Sequence of chain 3.A:
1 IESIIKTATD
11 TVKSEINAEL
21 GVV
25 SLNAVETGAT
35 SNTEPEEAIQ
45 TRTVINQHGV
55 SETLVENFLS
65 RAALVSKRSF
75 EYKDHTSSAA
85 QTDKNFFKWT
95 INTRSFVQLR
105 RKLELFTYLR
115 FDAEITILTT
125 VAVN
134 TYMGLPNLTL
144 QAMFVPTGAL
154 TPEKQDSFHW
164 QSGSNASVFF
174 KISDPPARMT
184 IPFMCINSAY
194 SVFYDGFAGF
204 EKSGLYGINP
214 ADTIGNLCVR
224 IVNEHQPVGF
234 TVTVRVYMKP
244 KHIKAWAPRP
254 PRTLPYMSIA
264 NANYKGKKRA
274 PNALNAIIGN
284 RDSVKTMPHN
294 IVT

Binding-site contacts:
Ligand atom C4 contacts residue PRO274 of chain 3.A at 3.8 Å (hydrophobic).
Ligand atom C10 contacts residue PRO231 of chain 3.B at 3.5 Å (hydrophobic).
Ligand atom N5 contacts residue PRO231 of chain 3.B at 2.6 Å (h-bond).
Ligand atom C3 contacts residue ARG104 of chain 3.B at 3.8 Å.
Ligand atom C8 contacts residue ASN180 of chain 3.B at 3.0 Å.
Ligand atom O1B contacts residue ASP91 of chain 3.B at 3.8 Å.
Ligand atom C11 contacts residue ILE233 of chain 3.B at 3.5 Å (hydrophobic).
Ligand atom C4 contacts residue ASP91 of chain 3.B at 3.4 Å.
Ligand atom O10 contacts residue ASN275 of chain 3.A at 2.7 Å (h-bond).
Ligand atom C4 contacts residue ARG104 of chain 3.B at 3.7 Å.
Ligand atom C11 contacts residue GLY234 of chain 3.B at 3.7 Å.
Ligand atom C11 contacts residue PRO231 of chain 3.B at 3.5 Å (hydrophobic).
Ligand atom O7 contacts residue PRO274 of chain 3.A at 3.5 Å.
Ligand atom C10 contacts residue ASP232 of chain 3.B at 3.6 Å.
Ligand atom O1B contacts residue ARG104 of chain 3.B at 2.4 Å (salt-bridge).
Ligand atom O6 contacts residue PRO274 of chain 3.A at 3.8 Å.
Ligand atom C4 contacts residue ASP232 of chain 3.B at 3.5 Å.
Ligand atom C3 contacts residue PRO274 of chain 3.A at 3.7 Å (hydrophobic).
Ligand atom O3 contacts residue GLY282 of chain 3.A at 3.3 Å.
Ligand atom N5 contacts residue ASN275 of chain 3.A at 3.5 Å (h-bond).
Ligand atom O6 contacts residue ASP91 of chain 3.B at 3.2 Å.
Ligand atom O4 contacts residue ARG95 of chain 3.B at 3.3 Å (salt-bridge).
Ligand atom C4 contacts residue ASN275 of chain 3.A at 3.7 Å.
Ligand atom O4 contacts residue ASN275 of chain 3.A at 2.8 Å (h-bond).
Ligand atom C4 contacts residue PRO231 of chain 3.B at 3.4 Å (hydrophobic).
Ligand atom C7 contacts residue ASN180 of chain 3.B at 3.5 Å.
Ligand atom O4 contacts residue ASP232 of chain 3.B at 2.9 Å (salt-bridge).
Ligand atom C5 contacts residue ASN275 of chain 3.A at 3.5 Å.
Ligand atom O7 contacts residue LYS270 of chain 3.A at 3.4 Å (salt-bridge).
Ligand atom C10 contacts residue ASN275 of chain 3.A at 3.2 Å.
Ligand atom C10 contacts residue LYS270 of chain 3.A at 3.6 Å.
Ligand atom C5 contacts residue PRO231 of chain 3.B at 3.4 Å (hydrophobic).
Ligand atom C1 contacts residue ARG104 of chain 3.B at 3.4 Å.
Ligand atom O4 contacts residue PRO231 of chain 3.B at 3.8 Å.
Ligand atom C3 contacts residue ARG95 of chain 3.B at 3.8 Å.
Ligand atom O4 contacts residue ASP91 of chain 3.B at 2.4 Å (salt-bridge).
Ligand atom O3 contacts residue PRO274 of chain 3.A at 3.6 Å.
Ligand atom C11 contacts residue ASP232 of chain 3.B at 3.4 Å.
Ligand atom O10 contacts residue LYS270 of chain 3.A at 3.0 Å (salt-bridge).
Ligand atom O7 contacts residue ASN180 of chain 3.B at 3.2 Å (h-bond).

Sequence of chain 3.B:
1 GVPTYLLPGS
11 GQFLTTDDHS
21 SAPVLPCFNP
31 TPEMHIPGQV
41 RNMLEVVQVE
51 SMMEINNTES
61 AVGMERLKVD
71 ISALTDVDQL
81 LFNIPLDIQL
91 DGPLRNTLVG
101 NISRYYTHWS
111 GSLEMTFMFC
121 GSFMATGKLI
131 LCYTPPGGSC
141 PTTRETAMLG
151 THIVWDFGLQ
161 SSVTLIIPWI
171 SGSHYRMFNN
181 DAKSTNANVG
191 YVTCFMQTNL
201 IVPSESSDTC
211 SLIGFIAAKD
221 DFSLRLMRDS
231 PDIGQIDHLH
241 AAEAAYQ

A protein and the small-molecule ligand that binds it are described below.
Small molecule (SMILES): CC(=O)N[C@@H]1[C@@H](O)[C@H](O[C@@H]2O[C@H](CO[C@]3(C(=O)O)C[C@H](O)[C@@H](NC(C)=O)[C@H]([C@H](O)[C@H](O)CO)O3)[C@H](O)[C@H](O)[C@H]2O)[C@@H](CO)O[C@H]1O